Binding-site contacts:
Ligand atom C1 contacts residue ASN100 of chain 1.B at 1.4 Å.
Ligand atom O5 contacts residue SER102 of chain 1.B at 3.0 Å (h-bond).
Ligand atom C7 contacts residue ASN100 of chain 1.B at 3.7 Å.
Ligand atom C5 contacts residue SER102 of chain 1.B at 3.8 Å.
Ligand atom C4 contacts residue ASN100 of chain 1.B at 4.2 Å.
Ligand atom C3 contacts residue ASN100 of chain 1.B at 3.8 Å.
Ligand atom O7 contacts residue ASN100 of chain 1.B at 4.2 Å.
Ligand atom O5 contacts residue ASN100 of chain 1.B at 2.4 Å (h-bond).
Ligand atom C5 contacts residue ASN100 of chain 1.B at 3.7 Å.
Ligand atom N2 contacts residue ASN100 of chain 1.B at 2.9 Å (h-bond).
Ligand atom C8 contacts residue ASN100 of chain 1.B at 4.4 Å.
Ligand atom C6 contacts residue SER102 of chain 1.B at 4.3 Å.
Ligand atom C2 contacts residue ASN100 of chain 1.B at 2.4 Å.
Ligand atom C1 contacts residue SER102 of chain 1.B at 3.1 Å.

Sequence of chain 1.B:
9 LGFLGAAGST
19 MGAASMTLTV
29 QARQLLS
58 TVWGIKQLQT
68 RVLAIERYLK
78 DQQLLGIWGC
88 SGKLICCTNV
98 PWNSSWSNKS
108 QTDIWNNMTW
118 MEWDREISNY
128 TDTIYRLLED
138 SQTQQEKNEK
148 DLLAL

This small molecule binds to this protein.
Small molecule (SMILES): CC(=O)N[C@@H]1[C@@H](O)[C@H](O)[C@@H](CO)O[C@H]1O